A small-molecule ligand and the protein it binds are described below.
Small molecule (SMILES): COc1ccccc1CNc1cc(NC[C@H]2CCNC[C@@H]2O)nc2c(C(C)C)cnn12

Binding-site contacts:
Ligand atom C29 contacts residue PHE94 of chain 1.C at 3.9 Å (hydrophobic).
Ligand atom C26 contacts residue MET97 of chain 1.C at 3.4 Å (hydrophobic).
Ligand atom O22 contacts residue LEU147 of chain 1.C at 3.9 Å.
Ligand atom N10 contacts residue MET97 of chain 1.C at 2.7 Å (h-bond).
Ligand atom C06 contacts residue THR99 of chain 1.C at 3.4 Å.
Ligand atom C07 contacts residue MET97 of chain 1.C at 3.9 Å (hydrophobic).
Ligand atom C05 contacts residue THR99 of chain 1.C at 3.7 Å.
Ligand atom N27 contacts residue ALA42 of chain 1.C at 3.8 Å.
Ligand atom C31 contacts residue PHE94 of chain 1.C at 3.6 Å (hydrophobic).
Ligand atom C26 contacts residue ALA42 of chain 1.C at 3.5 Å (hydrophobic).
Ligand atom N10 contacts residue PHE96 of chain 1.C at 3.7 Å.
Ligand atom C31 contacts residue LYS44 of chain 1.C at 3.9 Å.
Ligand atom C15 contacts residue VAL29 of chain 1.C at 3.7 Å (hydrophobic).
Ligand atom C08 contacts residue MET97 of chain 1.C at 3.8 Å (hydrophobic).
Ligand atom C26 contacts residue PHE96 of chain 1.C at 4.0 Å (hydrophobic).
Ligand atom N27 contacts residue PHE96 of chain 1.C at 3.8 Å.
Ligand atom C30 contacts residue ALA157 of chain 1.C at 3.8 Å (hydrophobic).
Ligand atom C05 contacts residue ASP100 of chain 1.C at 3.0 Å.
Ligand atom C06 contacts residue ASP100 of chain 1.C at 3.2 Å.
Ligand atom C11 contacts residue LEU21 of chain 1.C at 3.9 Å (hydrophobic).
Ligand atom C09 contacts residue MET97 of chain 1.C at 3.2 Å (hydrophobic).
Ligand atom N19 contacts residue ASN145 of chain 1.C at 3.4 Å (h-bond).
Ligand atom C25 contacts residue ALA42 of chain 1.C at 3.8 Å (hydrophobic).
Ligand atom C24 contacts residue LEU147 of chain 1.C at 3.9 Å (hydrophobic).
Ligand atom C20 contacts residue ASN144 of chain 1.C at 3.7 Å.
Ligand atom C26 contacts residue ASP95 of chain 1.C at 3.1 Å.
Ligand atom N10 contacts residue LEU21 of chain 1.C at 3.9 Å.
Ligand atom C20 contacts residue ASP158 of chain 1.C at 3.7 Å.
Ligand atom C20 contacts residue ASN145 of chain 1.C at 3.5 Å.
Ligand atom C11 contacts residue MET97 of chain 1.C at 3.8 Å (hydrophobic).
Ligand atom N19 contacts residue ASN144 of chain 1.C at 3.1 Å (h-bond).
Ligand atom C30 contacts residue LEU147 of chain 1.C at 3.5 Å (hydrophobic).
Ligand atom N23 contacts residue VAL29 of chain 1.C at 3.8 Å.
Ligand atom N27 contacts residue MET97 of chain 1.C at 2.8 Å (h-bond).
Ligand atom C03 contacts residue GLU98 of chain 1.C at 3.8 Å.
Ligand atom C25 contacts residue LEU147 of chain 1.C at 3.9 Å (hydrophobic).
Ligand atom C08 contacts residue GLU98 of chain 1.C at 3.7 Å.
Ligand atom N27 contacts residue ASP95 of chain 1.C at 4.0 Å.
Ligand atom C18 contacts residue ASN144 of chain 1.C at 3.9 Å.
Ligand atom C07 contacts residue THR99 of chain 1.C at 4.0 Å.

Sequence of chain 1.C:
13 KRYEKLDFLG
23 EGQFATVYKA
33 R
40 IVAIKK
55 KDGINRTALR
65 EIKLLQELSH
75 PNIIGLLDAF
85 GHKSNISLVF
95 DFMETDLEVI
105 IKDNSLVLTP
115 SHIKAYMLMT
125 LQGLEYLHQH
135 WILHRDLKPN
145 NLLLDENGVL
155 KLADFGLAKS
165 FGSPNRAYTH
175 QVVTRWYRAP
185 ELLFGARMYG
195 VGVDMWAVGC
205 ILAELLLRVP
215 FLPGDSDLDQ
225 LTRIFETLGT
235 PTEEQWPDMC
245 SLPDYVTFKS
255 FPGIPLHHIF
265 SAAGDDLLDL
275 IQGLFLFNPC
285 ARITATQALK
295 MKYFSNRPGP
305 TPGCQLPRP